Sequence of chain 1.B:
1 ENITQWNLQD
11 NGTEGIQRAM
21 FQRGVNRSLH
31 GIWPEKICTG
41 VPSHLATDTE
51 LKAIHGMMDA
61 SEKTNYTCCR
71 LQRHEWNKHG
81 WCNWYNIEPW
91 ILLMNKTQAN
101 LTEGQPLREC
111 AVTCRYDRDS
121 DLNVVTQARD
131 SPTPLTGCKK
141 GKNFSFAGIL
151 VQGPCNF

A protein and the small-molecule ligand that binds it are described below.
Small molecule (SMILES): CC(=O)N[C@@H]1[C@@H](O)[C@H](O)[C@@H](CO)O[C@H]1O

Binding-site contacts:
Ligand atom O6 contacts residue ARG18 of chain 1.B at 3.9 Å.
Ligand atom C2 contacts residue ASN11 of chain 1.B at 2.5 Å.
Ligand atom N2 contacts residue PHE21 of chain 1.B at 4.4 Å.
Ligand atom C6 contacts residue ARG18 of chain 1.B at 4.3 Å.
Ligand atom C8 contacts residue PHE21 of chain 1.B at 3.6 Å (hydrophobic).
Ligand atom O5 contacts residue ARG18 of chain 1.B at 4.3 Å.
Ligand atom O7 contacts residue ASN11 of chain 1.B at 3.5 Å (h-bond).
Ligand atom C5 contacts residue ASN11 of chain 1.B at 3.6 Å.
Ligand atom O5 contacts residue ASN11 of chain 1.B at 2.3 Å (h-bond).
Ligand atom C7 contacts residue PHE21 of chain 1.B at 4.2 Å (hydrophobic).
Ligand atom C3 contacts residue ASN11 of chain 1.B at 3.9 Å.
Ligand atom N2 contacts residue ASN11 of chain 1.B at 3.0 Å (h-bond).
Ligand atom C7 contacts residue ASN11 of chain 1.B at 3.5 Å.
Ligand atom C4 contacts residue ASN11 of chain 1.B at 4.3 Å.
Ligand atom C1 contacts residue ASN11 of chain 1.B at 1.4 Å.